A protein and the small-molecule ligand that binds it are described below.
Small molecule (SMILES): CCN1CCC(Nc2ccccc2F)CC1

Sequence of chain 1.A:
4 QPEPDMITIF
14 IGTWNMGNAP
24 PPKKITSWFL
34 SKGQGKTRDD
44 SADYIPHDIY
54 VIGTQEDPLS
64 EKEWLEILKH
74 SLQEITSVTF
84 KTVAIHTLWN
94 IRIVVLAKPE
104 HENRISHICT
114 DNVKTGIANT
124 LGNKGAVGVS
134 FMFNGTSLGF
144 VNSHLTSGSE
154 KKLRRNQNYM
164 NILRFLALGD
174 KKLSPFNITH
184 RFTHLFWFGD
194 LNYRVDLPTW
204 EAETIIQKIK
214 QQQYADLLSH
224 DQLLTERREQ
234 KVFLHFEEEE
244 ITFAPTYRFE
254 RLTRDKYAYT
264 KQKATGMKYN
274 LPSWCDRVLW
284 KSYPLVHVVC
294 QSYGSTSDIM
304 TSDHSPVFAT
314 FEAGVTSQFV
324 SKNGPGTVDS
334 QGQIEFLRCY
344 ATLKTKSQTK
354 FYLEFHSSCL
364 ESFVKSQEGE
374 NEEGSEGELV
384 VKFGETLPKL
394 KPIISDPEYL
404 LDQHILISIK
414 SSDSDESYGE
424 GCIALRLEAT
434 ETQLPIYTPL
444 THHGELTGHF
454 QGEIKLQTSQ

Binding-site contacts:
Ligand atom C10 contacts residue ILE108 of chain 1.A at 4.0 Å (hydrophobic).
Ligand atom C6 contacts residue GLU105 of chain 1.A at 3.4 Å.
Ligand atom C5 contacts residue GLU105 of chain 1.A at 4.0 Å.
Ligand atom C6 contacts residue ILE108 of chain 1.A at 4.0 Å (hydrophobic).
Ligand atom C3 contacts residue ILE108 of chain 1.A at 3.9 Å (hydrophobic).
Ligand atom C1 contacts residue ASN106 of chain 1.A at 3.7 Å.
Ligand atom C5 contacts residue ILE111 of chain 1.A at 4.3 Å (hydrophobic).
Ligand atom C4 contacts residue ILE108 of chain 1.A at 4.2 Å (hydrophobic).
Ligand atom C8 contacts residue GLU105 of chain 1.A at 4.1 Å.
Ligand atom C12 contacts residue LYS84 of chain 1.A at 4.0 Å.
Ligand atom C5 contacts residue ILE108 of chain 1.A at 3.6 Å (hydrophobic).
Ligand atom C8 contacts residue ILE111 of chain 1.A at 4.0 Å (hydrophobic).
Ligand atom C13 contacts residue GLU105 of chain 1.A at 4.4 Å.
Ligand atom C7 contacts residue ILE108 of chain 1.A at 3.5 Å (hydrophobic).
Ligand atom C11 contacts residue LYS84 of chain 1.A at 3.8 Å.
Ligand atom C12 contacts residue THR85 of chain 1.A at 3.3 Å.
Ligand atom C10 contacts residue VAL86 of chain 1.A at 3.9 Å (hydrophobic).
Ligand atom C9 contacts residue ILE108 of chain 1.A at 3.8 Å (hydrophobic).
Ligand atom C7 contacts residue ASN106 of chain 1.A at 3.9 Å.
Ligand atom C11 contacts residue GLU105 of chain 1.A at 4.2 Å.
Ligand atom C13 contacts residue THR85 of chain 1.A at 4.0 Å.
Ligand atom F1 contacts residue THR85 of chain 1.A at 4.1 Å.
Ligand atom C2 contacts residue SER109 of chain 1.A at 4.4 Å.
Ligand atom C9 contacts residue GLU105 of chain 1.A at 3.3 Å.
Ligand atom C11 contacts residue VAL86 of chain 1.A at 3.8 Å (hydrophobic).
Ligand atom C12 contacts residue GLU105 of chain 1.A at 4.4 Å.
Ligand atom N2 contacts residue ILE111 of chain 1.A at 3.9 Å.
Ligand atom C9 contacts residue ILE111 of chain 1.A at 4.2 Å (hydrophobic).
Ligand atom C12 contacts residue VAL86 of chain 1.A at 4.1 Å (hydrophobic).
Ligand atom N1 contacts residue ILE108 of chain 1.A at 4.0 Å.
Ligand atom C7 contacts residue GLU105 of chain 1.A at 3.4 Å.
Ligand atom C11 contacts residue THR85 of chain 1.A at 4.0 Å.
Ligand atom C3 contacts residue SER109 of chain 1.A at 4.5 Å.
Ligand atom C2 contacts residue ILE108 of chain 1.A at 4.0 Å (hydrophobic).
Ligand atom C10 contacts residue GLU105 of chain 1.A at 3.6 Å.